Sequence of chain 1.B:
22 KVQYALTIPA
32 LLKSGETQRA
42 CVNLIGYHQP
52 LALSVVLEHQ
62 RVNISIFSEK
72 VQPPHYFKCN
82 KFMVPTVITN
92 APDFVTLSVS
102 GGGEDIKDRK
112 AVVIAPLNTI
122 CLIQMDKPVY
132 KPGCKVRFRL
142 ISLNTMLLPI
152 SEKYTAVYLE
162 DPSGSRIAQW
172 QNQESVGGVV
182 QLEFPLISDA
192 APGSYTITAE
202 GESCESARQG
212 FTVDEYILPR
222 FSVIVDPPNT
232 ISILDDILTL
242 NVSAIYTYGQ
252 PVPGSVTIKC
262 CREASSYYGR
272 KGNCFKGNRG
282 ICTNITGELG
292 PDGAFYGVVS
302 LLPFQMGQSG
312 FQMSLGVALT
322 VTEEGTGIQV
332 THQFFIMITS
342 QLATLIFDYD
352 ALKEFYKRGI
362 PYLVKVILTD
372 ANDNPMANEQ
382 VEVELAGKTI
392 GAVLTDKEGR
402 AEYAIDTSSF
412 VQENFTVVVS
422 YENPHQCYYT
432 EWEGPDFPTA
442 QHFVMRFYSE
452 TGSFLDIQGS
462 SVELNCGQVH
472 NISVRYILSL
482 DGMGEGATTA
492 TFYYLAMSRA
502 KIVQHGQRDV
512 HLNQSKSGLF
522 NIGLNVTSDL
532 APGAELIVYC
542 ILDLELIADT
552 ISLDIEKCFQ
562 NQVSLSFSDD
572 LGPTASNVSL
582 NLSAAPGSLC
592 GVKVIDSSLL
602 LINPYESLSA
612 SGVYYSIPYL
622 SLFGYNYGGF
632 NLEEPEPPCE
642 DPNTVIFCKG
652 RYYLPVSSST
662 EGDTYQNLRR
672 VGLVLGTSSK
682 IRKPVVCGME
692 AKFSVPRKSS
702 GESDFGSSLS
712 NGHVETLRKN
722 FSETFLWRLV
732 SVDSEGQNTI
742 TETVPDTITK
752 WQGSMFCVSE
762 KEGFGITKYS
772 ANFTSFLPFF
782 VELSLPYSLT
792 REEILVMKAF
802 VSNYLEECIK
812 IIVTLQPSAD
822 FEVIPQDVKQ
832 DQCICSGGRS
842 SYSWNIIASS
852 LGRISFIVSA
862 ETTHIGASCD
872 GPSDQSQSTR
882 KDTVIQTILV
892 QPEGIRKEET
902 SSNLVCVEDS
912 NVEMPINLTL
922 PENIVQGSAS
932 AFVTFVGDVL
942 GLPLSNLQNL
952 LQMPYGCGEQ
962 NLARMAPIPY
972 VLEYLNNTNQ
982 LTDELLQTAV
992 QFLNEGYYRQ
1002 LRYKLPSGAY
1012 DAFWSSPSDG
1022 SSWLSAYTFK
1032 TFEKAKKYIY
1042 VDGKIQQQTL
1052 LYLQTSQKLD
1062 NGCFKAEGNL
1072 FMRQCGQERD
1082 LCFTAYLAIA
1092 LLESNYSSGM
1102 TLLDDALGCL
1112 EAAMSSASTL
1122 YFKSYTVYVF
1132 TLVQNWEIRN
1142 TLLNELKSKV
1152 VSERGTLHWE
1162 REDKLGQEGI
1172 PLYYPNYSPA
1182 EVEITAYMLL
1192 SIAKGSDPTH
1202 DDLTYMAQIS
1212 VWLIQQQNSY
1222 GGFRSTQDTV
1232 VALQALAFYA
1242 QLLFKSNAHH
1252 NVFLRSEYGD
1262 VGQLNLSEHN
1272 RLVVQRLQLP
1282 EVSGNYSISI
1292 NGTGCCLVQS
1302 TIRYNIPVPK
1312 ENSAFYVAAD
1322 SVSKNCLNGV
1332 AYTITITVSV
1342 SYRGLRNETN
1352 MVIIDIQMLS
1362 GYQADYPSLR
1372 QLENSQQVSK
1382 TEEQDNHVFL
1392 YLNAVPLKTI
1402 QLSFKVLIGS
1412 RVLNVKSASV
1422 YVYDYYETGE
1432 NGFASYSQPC

Binding-site contacts:
Ligand atom C8 contacts residue TYR1039 of chain 1.B at 3.8 Å (hydrophobic).
Ligand atom O7 contacts residue GLU974 of chain 1.B at 4.2 Å.
Ligand atom C3 contacts residue ASN977 of chain 1.B at 3.8 Å.
Ligand atom C7 contacts residue LEU982 of chain 1.B at 4.5 Å (hydrophobic).
Ligand atom C1 contacts residue ASN977 of chain 1.B at 1.4 Å.
Ligand atom O7 contacts residue ASN977 of chain 1.B at 3.7 Å.
Ligand atom C4 contacts residue ASN977 of chain 1.B at 4.2 Å.
Ligand atom C5 contacts residue ASN977 of chain 1.B at 3.7 Å.
Ligand atom C7 contacts residue ASN977 of chain 1.B at 3.5 Å.
Ligand atom O5 contacts residue ASN977 of chain 1.B at 2.4 Å (h-bond).
Ligand atom N2 contacts residue ASN977 of chain 1.B at 2.9 Å (h-bond).
Ligand atom C2 contacts residue ASN977 of chain 1.B at 2.5 Å.
Ligand atom C8 contacts residue LEU982 of chain 1.B at 3.8 Å (hydrophobic).
Ligand atom O7 contacts residue LYS1038 of chain 1.B at 3.9 Å.
Ligand atom O7 contacts residue TYR1039 of chain 1.B at 3.9 Å.
Ligand atom C8 contacts residue LEU987 of chain 1.B at 4.0 Å (hydrophobic).
Ligand atom C7 contacts residue TYR1039 of chain 1.B at 4.3 Å (hydrophobic).

The small molecule below binds the protein below.
Small molecule (SMILES): CC(=O)N[C@@H]1[C@@H](O)[C@H](O)[C@@H](CO)O[C@H]1O